This small molecule binds to this protein.
Small molecule (SMILES): CC(=O)N[C@H]1[C@H](O[C@H]2[C@H](O)[C@@H](NC(C)=O)CO[C@@H]2CO)O[C@H](CO)[C@@H](O)[C@@H]1O

Sequence of chain 1.B:
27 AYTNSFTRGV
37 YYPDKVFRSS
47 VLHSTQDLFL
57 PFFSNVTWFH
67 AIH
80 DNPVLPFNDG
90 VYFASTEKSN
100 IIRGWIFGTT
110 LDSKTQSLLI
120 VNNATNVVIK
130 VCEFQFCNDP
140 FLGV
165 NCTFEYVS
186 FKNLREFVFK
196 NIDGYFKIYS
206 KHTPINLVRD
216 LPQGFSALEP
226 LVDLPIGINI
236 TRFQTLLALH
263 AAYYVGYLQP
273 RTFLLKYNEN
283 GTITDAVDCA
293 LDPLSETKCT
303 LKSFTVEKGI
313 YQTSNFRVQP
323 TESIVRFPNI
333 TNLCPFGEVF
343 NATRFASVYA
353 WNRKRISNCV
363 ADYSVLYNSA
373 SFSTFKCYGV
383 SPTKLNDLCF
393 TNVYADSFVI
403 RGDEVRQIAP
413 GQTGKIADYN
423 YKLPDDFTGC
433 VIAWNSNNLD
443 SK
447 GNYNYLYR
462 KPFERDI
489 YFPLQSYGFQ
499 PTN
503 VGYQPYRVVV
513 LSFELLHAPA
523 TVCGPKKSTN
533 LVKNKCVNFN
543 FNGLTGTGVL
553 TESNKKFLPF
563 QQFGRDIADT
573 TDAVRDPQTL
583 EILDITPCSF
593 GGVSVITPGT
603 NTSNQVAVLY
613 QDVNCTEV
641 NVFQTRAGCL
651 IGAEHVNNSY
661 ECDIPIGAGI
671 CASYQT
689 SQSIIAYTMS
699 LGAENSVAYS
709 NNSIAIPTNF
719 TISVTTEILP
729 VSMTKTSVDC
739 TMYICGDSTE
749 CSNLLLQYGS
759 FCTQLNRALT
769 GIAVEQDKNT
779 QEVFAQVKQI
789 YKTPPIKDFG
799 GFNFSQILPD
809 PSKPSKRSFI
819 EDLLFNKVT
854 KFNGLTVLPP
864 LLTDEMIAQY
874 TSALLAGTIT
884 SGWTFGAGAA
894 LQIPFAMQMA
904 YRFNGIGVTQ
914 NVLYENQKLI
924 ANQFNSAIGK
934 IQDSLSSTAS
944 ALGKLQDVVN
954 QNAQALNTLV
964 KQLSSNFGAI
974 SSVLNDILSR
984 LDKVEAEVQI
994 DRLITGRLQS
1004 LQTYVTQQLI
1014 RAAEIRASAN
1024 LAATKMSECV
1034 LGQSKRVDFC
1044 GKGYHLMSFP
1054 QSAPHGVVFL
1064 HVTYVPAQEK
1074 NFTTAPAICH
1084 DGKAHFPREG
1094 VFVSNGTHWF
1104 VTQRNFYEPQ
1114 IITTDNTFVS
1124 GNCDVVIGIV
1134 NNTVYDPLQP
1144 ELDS

Binding-site contacts:
Ligand atom C4 contacts residue ASN717 of chain 1.B at 4.2 Å.
Ligand atom O7 contacts residue LEU922 of chain 1.B at 3.5 Å.
Ligand atom N2 contacts residue ASN717 of chain 1.B at 3.0 Å (h-bond).
Ligand atom C5 contacts residue GLN926 of chain 1.B at 4.4 Å.
Ligand atom O7 contacts residue GLN1071 of chain 1.B at 3.2 Å (h-bond).
Ligand atom O7 contacts residue ASN717 of chain 1.B at 3.0 Å (h-bond).
Ligand atom C3 contacts residue ASN717 of chain 1.B at 3.8 Å.
Ligand atom C5 contacts residue LEU922 of chain 1.B at 4.0 Å (hydrophobic).
Ligand atom O6 contacts residue PHE718 of chain 1.B at 4.2 Å.
Ligand atom O6 contacts residue GLN926 of chain 1.B at 3.0 Å (h-bond).
Ligand atom C7 contacts residue GLN1071 of chain 1.B at 4.3 Å.
Ligand atom C7 contacts residue LEU922 of chain 1.B at 3.7 Å (hydrophobic).
Ligand atom O6 contacts residue LEU922 of chain 1.B at 4.5 Å.
Ligand atom C8 contacts residue LEU922 of chain 1.B at 3.8 Å (hydrophobic).
Ligand atom C2 contacts residue ASN717 of chain 1.B at 2.5 Å.
Ligand atom C1 contacts residue LEU922 of chain 1.B at 4.4 Å (hydrophobic).
Ligand atom C7 contacts residue ASN717 of chain 1.B at 3.2 Å.
Ligand atom O5 contacts residue GLN1071 of chain 1.B at 4.2 Å.
Ligand atom C5 contacts residue ASN717 of chain 1.B at 3.7 Å.
Ligand atom O5 contacts residue ASN717 of chain 1.B at 2.3 Å (h-bond).
Ligand atom O4 contacts residue LEU922 of chain 1.B at 4.2 Å.
Ligand atom C6 contacts residue GLN926 of chain 1.B at 4.1 Å.
Ligand atom C2 contacts residue GLN1071 of chain 1.B at 4.3 Å.
Ligand atom C1 contacts residue ASN717 of chain 1.B at 1.4 Å.
Ligand atom C6 contacts residue LEU922 of chain 1.B at 4.4 Å (hydrophobic).
Ligand atom C1 contacts residue GLN1071 of chain 1.B at 4.0 Å.